Binding-site contacts:
Ligand atom C6 contacts residue SER411 of chain 1.B at 4.3 Å.
Ligand atom O7 contacts residue ASN260 of chain 1.B at 3.0 Å (h-bond).
Ligand atom O6 contacts residue ARG409 of chain 1.B at 3.4 Å (salt-bridge).
Ligand atom C2 contacts residue ASN260 of chain 1.B at 2.5 Å.
Ligand atom C5 contacts residue SER411 of chain 1.B at 4.4 Å.
Ligand atom O7 contacts residue ASN296 of chain 1.B at 4.1 Å.
Ligand atom C1 contacts residue GLU258 of chain 1.B at 4.0 Å.
Ligand atom C1 contacts residue SER411 of chain 1.B at 4.4 Å.
Ligand atom C7 contacts residue ASN260 of chain 1.B at 3.3 Å.
Ligand atom O5 contacts residue ASN260 of chain 1.B at 2.2 Å (h-bond).
Ligand atom C4 contacts residue ASN260 of chain 1.B at 4.2 Å.
Ligand atom O5 contacts residue GLU258 of chain 1.B at 4.2 Å.
Ligand atom C5 contacts residue ASN260 of chain 1.B at 3.5 Å.
Ligand atom C3 contacts residue ASN260 of chain 1.B at 3.8 Å.
Ligand atom O6 contacts residue ASN260 of chain 1.B at 4.3 Å.
Ligand atom C1 contacts residue ASN260 of chain 1.B at 1.4 Å.
Ligand atom O5 contacts residue SER411 of chain 1.B at 3.8 Å.
Ligand atom C5 contacts residue GLU258 of chain 1.B at 3.8 Å.
Ligand atom O6 contacts residue SER411 of chain 1.B at 3.9 Å.
Ligand atom N2 contacts residue ASN260 of chain 1.B at 3.1 Å (h-bond).

The protein below binds the small molecule below.
Small molecule (SMILES): CC(=O)N[C@H]1[C@H](O[C@H]2[C@H](O)[C@@H](NC(C)=O)CO[C@@H]2CO)O[C@H](CO)[C@@H](O)[C@@H]1O

Sequence of chain 1.B:
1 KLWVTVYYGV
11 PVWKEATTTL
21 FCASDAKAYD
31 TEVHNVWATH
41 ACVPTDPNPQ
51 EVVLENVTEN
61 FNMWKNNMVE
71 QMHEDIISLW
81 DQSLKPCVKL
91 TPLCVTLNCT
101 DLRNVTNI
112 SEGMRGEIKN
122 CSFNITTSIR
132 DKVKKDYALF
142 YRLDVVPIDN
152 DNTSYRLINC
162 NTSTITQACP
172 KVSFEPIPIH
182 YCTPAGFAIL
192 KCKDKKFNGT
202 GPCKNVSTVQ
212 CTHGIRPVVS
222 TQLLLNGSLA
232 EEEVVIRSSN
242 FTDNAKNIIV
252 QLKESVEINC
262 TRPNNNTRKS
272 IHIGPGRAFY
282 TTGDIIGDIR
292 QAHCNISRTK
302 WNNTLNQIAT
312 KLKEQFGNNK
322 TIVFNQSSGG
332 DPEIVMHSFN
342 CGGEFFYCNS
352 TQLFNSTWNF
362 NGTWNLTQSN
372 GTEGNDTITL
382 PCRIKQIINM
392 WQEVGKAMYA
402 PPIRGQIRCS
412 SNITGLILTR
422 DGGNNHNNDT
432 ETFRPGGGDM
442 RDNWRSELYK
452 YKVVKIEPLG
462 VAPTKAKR